Sequence of chain 43.C:
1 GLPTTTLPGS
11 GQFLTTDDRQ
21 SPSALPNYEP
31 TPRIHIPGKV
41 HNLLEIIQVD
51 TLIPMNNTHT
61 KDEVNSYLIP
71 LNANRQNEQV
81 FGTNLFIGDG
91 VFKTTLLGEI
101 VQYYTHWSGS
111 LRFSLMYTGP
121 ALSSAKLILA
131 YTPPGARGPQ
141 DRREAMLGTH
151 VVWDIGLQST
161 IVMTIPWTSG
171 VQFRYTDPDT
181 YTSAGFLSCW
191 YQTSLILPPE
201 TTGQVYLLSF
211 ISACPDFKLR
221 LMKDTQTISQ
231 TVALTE

This small molecule binds to this protein.
Small molecule (SMILES): Cc1cc(CCCOc2c(Cl)cc(C3=NCCO3)cc2Cl)on1

Sequence of chain 44.C:
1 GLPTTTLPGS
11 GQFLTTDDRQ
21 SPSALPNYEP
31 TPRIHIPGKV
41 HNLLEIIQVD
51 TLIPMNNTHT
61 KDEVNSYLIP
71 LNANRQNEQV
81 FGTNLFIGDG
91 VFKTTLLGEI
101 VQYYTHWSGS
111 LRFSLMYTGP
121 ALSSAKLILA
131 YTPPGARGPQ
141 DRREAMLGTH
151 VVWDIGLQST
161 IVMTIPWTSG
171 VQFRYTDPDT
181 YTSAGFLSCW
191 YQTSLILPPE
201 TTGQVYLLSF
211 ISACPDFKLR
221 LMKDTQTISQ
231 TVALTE

Sequence of chain 43.A:
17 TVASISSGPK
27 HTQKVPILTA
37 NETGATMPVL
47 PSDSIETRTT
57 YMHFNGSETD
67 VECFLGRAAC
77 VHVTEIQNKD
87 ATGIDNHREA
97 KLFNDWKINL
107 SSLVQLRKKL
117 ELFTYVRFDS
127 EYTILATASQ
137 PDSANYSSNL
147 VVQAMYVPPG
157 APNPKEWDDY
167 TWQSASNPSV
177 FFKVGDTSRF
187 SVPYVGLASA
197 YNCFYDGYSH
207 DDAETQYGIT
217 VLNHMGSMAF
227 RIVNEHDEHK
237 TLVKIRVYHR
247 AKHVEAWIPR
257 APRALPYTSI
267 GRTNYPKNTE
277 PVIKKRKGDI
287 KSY

Binding-site contacts:
Ligand atom C2C contacts residue VAL191 of chain 43.A at 4.0 Å (hydrophobic).
Ligand atom C5A contacts residue ALA150 of chain 43.A at 3.5 Å (hydrophobic).
Ligand atom C4 contacts residue LEU106 of chain 43.A at 3.9 Å (hydrophobic).
Ligand atom C5 contacts residue TYR128 of chain 43.A at 3.8 Å (hydrophobic).
Ligand atom C3B contacts residue MET224 of chain 43.A at 3.6 Å (hydrophobic).
Ligand atom O1A contacts residue MET224 of chain 43.A at 3.5 Å (h-bond).
Ligand atom C4B contacts residue PHE186 of chain 43.A at 3.9 Å (hydrophobic).
Ligand atom N3A contacts residue ALA24 of chain 43.C at 3.8 Å.
Ligand atom C5B contacts residue TYR152 of chain 43.A at 3.7 Å (hydrophobic).
Ligand atom N2 contacts residue MET221 of chain 43.A at 3.5 Å (h-bond).
Ligand atom O1 contacts residue ILE104 of chain 43.A at 3.4 Å.
Ligand atom C3B contacts residue PHE186 of chain 43.A at 3.9 Å (hydrophobic).
Ligand atom N3A contacts residue PRO174 of chain 43.A at 3.3 Å (h-bond).
Ligand atom C2A contacts residue PHE186 of chain 43.A at 3.8 Å (hydrophobic).
Ligand atom O1A contacts residue PHE186 of chain 43.A at 3.4 Å.
Ligand atom C31 contacts residue LEU106 of chain 43.A at 4.0 Å (hydrophobic).
Ligand atom C6B contacts residue TYR152 of chain 43.A at 3.9 Å (hydrophobic).
Ligand atom C4A contacts residue SER175 of chain 43.A at 3.8 Å.
Ligand atom N3A contacts residue TYR152 of chain 43.A at 4.0 Å.
Ligand atom CL2 contacts residue ILE104 of chain 43.A at 3.5 Å.
Ligand atom CL2 contacts residue MET224 of chain 43.A at 3.4 Å.
Ligand atom C4A contacts residue ALA150 of chain 43.A at 4.0 Å (hydrophobic).
Ligand atom C2B contacts residue TYR128 of chain 43.A at 3.9 Å (hydrophobic).
Ligand atom C4A contacts residue PRO174 of chain 43.A at 3.0 Å (hydrophobic).
Ligand atom C1B contacts residue VAL188 of chain 43.A at 4.0 Å (hydrophobic).
Ligand atom O1B contacts residue VAL188 of chain 43.A at 3.7 Å.
Ligand atom C4B contacts residue TYR152 of chain 43.A at 3.6 Å (hydrophobic).
Ligand atom C2A contacts residue TYR152 of chain 43.A at 3.8 Å (hydrophobic).
Ligand atom O1 contacts residue MET221 of chain 43.A at 3.5 Å (h-bond).
Ligand atom CL1 contacts residue VAL188 of chain 43.A at 3.7 Å.
Ligand atom C2B contacts residue MET224 of chain 43.A at 4.0 Å (hydrophobic).
Ligand atom CL1 contacts residue TYR152 of chain 43.A at 3.9 Å.
Ligand atom C3C contacts residue TYR152 of chain 43.A at 3.8 Å (hydrophobic).
Ligand atom C5A contacts residue PHE186 of chain 43.A at 4.0 Å (hydrophobic).
Ligand atom CL2 contacts residue TYR128 of chain 43.A at 3.2 Å.
Ligand atom C3C contacts residue ILE104 of chain 43.A at 3.7 Å (hydrophobic).
Ligand atom C1C contacts residue TYR128 of chain 43.A at 3.3 Å (hydrophobic).
Ligand atom C3 contacts residue LEU106 of chain 43.A at 3.8 Å (hydrophobic).
Ligand atom CL1 contacts residue LEU25 of chain 43.C at 3.7 Å.
Ligand atom C5A contacts residue VAL176 of chain 43.A at 3.5 Å (hydrophobic).